The protein below binds the small molecule below.
Small molecule (SMILES): NC(=O)c1ccc[n+]([C@@H]2O[C@H](COP(=O)(O)O)[C@@H](O)[C@H]2O)c1

Sequence of chain 1.E:
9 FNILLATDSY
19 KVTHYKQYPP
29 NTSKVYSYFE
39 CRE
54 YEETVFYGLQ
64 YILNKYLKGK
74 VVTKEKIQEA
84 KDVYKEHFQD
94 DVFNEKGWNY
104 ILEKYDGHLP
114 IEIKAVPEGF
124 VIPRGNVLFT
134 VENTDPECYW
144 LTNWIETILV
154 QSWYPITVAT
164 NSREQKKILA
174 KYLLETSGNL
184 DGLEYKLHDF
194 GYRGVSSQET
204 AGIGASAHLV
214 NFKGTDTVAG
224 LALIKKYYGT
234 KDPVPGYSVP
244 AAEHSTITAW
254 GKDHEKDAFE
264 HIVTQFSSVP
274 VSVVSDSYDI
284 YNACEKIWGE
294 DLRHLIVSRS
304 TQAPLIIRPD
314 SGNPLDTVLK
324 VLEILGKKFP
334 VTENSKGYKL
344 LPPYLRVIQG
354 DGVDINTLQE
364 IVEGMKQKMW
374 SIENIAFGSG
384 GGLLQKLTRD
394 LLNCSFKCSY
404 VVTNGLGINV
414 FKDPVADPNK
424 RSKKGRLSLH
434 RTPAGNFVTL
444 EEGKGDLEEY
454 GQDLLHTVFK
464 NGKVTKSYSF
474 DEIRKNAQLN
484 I

Sequence of chain 1.D:
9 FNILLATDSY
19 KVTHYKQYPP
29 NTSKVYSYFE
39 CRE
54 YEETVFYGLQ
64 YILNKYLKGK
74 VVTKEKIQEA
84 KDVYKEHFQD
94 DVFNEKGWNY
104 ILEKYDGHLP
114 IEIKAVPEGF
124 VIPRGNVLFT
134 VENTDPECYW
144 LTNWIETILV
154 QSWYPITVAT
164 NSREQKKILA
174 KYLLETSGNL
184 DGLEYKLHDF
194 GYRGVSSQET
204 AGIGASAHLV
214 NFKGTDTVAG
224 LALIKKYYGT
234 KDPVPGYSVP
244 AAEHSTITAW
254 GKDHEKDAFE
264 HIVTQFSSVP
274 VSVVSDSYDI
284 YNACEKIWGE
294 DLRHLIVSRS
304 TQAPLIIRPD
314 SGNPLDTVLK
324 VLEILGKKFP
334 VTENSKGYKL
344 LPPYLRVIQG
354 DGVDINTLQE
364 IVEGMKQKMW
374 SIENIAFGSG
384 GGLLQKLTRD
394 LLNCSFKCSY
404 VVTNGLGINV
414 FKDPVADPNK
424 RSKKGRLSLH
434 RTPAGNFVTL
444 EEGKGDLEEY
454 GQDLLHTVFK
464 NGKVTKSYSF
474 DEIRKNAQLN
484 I

Binding-site contacts:
Ligand atom C5 contacts residue ASP16 of chain 1.D at 3.5 Å.
Ligand atom C2 contacts residue PHE193 of chain 1.E at 3.7 Å (hydrophobic).
Ligand atom C5 contacts residue PHE193 of chain 1.E at 3.7 Å (hydrophobic).
Ligand atom N1 contacts residue TYR18 of chain 1.D at 3.7 Å.
Ligand atom O2P contacts residue GLY383 of chain 1.E at 3.7 Å.
Ligand atom C4 contacts residue ASP219 of chain 1.E at 3.5 Å.
Ligand atom C4 contacts residue PHE193 of chain 1.E at 3.5 Å (hydrophobic).
Ligand atom O4R contacts residue PO41 of chain 1.Q at 3.2 Å (h-bond).
Ligand atom P contacts residue ARG392 of chain 1.D at 3.6 Å.
Ligand atom C4R contacts residue PO41 of chain 1.Q at 3.5 Å.
Ligand atom C2R contacts residue ARG311 of chain 1.E at 3.4 Å.
Ligand atom O3R contacts residue PO41 of chain 1.Q at 3.6 Å (h-bond).
Ligand atom N7 contacts residue ASP219 of chain 1.E at 3.1 Å (salt-bridge).
Ligand atom C2R contacts residue ASP313 of chain 1.E at 3.6 Å.
Ligand atom N1 contacts residue ARG196 of chain 1.E at 3.6 Å.
Ligand atom N7 contacts residue PHE193 of chain 1.E at 3.5 Å.
Ligand atom O3P contacts residue ARG392 of chain 1.D at 2.7 Å (salt-bridge).
Ligand atom C1R contacts residue PO41 of chain 1.T at 3.7 Å.
Ligand atom O3R contacts residue ASP313 of chain 1.E at 2.5 Å (salt-bridge).
Ligand atom O1P contacts residue GLY384 of chain 1.E at 3.6 Å.
Ligand atom C7 contacts residue PHE193 of chain 1.E at 3.4 Å (hydrophobic).
Ligand atom O3R contacts residue ASP354 of chain 1.E at 3.3 Å (salt-bridge).
Ligand atom N7 contacts residue TYR18 of chain 1.D at 3.4 Å.
Ligand atom C6 contacts residue ARG196 of chain 1.E at 3.1 Å.
Ligand atom C3R contacts residue ASP313 of chain 1.E at 3.3 Å.
Ligand atom C6 contacts residue PHE193 of chain 1.E at 3.5 Å (hydrophobic).
Ligand atom C2 contacts residue TYR18 of chain 1.D at 3.5 Å (hydrophobic).
Ligand atom O2R contacts residue ARG311 of chain 1.E at 2.5 Å (salt-bridge).
Ligand atom C4 contacts residue TYR18 of chain 1.D at 3.5 Å (hydrophobic).
Ligand atom C3R contacts residue GLY353 of chain 1.E at 3.3 Å.
Ligand atom C2R contacts residue PO41 of chain 1.T at 3.6 Å.
Ligand atom C5 contacts residue ARG196 of chain 1.E at 3.7 Å.
Ligand atom O7 contacts residue PHE193 of chain 1.E at 3.6 Å.
Ligand atom O7 contacts residue TYR18 of chain 1.D at 3.6 Å.
Ligand atom O7 contacts residue ARG311 of chain 1.E at 3.2 Å (salt-bridge).
Ligand atom C3 contacts residue TYR18 of chain 1.D at 3.5 Å (hydrophobic).
Ligand atom O2R contacts residue PO41 of chain 1.T at 2.5 Å (h-bond).
Ligand atom C7 contacts residue TYR18 of chain 1.D at 3.5 Å (hydrophobic).
Ligand atom O2R contacts residue ASP313 of chain 1.E at 3.0 Å (salt-bridge).
Ligand atom O2P contacts residue GLY384 of chain 1.E at 2.8 Å (h-bond).